A protein and the small-molecule ligand that binds it are described below.
Small molecule (SMILES): CC(=O)N[C@@H]1[C@@H](O)[C@H](O)[C@@H](CO)O[C@H]1O

Binding-site contacts:
Ligand atom O5 contacts residue SER157 of chain 6.C at 3.8 Å.
Ligand atom C4 contacts residue ASN154 of chain 6.C at 4.2 Å.
Ligand atom C8 contacts residue ASN154 of chain 6.C at 4.2 Å.
Ligand atom N2 contacts residue ASN154 of chain 6.C at 2.9 Å (h-bond).
Ligand atom C2 contacts residue ASN154 of chain 6.C at 2.4 Å.
Ligand atom C7 contacts residue ASN154 of chain 6.C at 4.0 Å.
Ligand atom C1 contacts residue ASN154 of chain 6.C at 1.4 Å.
Ligand atom O5 contacts residue ASN154 of chain 6.C at 2.4 Å (h-bond).
Ligand atom C5 contacts residue ASN154 of chain 6.C at 3.7 Å.
Ligand atom C3 contacts residue ASN154 of chain 6.C at 3.8 Å.
Ligand atom C1 contacts residue SER157 of chain 6.C at 3.9 Å.

Sequence of chain 6.C:
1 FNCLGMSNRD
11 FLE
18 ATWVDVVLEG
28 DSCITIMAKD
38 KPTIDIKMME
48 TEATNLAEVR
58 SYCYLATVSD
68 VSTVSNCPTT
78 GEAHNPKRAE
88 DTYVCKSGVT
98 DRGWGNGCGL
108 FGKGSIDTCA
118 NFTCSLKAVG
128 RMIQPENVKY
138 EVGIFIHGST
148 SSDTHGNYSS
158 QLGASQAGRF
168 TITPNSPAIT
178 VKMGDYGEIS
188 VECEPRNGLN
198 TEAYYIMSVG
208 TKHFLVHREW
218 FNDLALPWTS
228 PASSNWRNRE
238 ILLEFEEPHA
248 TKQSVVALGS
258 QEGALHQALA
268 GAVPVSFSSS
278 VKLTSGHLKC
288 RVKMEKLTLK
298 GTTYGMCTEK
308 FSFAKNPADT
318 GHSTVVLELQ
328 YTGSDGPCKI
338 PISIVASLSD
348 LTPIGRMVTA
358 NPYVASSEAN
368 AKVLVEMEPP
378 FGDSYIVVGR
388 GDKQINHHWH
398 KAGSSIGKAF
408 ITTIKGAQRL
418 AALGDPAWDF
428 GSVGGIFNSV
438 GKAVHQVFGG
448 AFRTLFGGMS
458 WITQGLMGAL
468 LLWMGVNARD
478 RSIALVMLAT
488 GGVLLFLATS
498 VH